Binding-site contacts:
Ligand atom C12 contacts residue NAP1 of chain 1.R at 3.4 Å.
Ligand atom C2 contacts residue ALA121 of chain 1.D at 4.0 Å (hydrophobic).
Ligand atom C13 contacts residue PHE230 of chain 1.D at 3.9 Å (hydrophobic).
Ligand atom C11 contacts residue NAP1 of chain 1.R at 3.6 Å.
Ligand atom CL1 contacts residue NAP1 of chain 1.R at 3.5 Å.
Ligand atom C5 contacts residue SER223 of chain 1.D at 4.0 Å.
Ligand atom C2 contacts residue SER223 of chain 1.D at 3.4 Å.
Ligand atom C1 contacts residue SER223 of chain 1.D at 3.3 Å.
Ligand atom C5 contacts residue MET186 of chain 1.D at 3.9 Å (hydrophobic).
Ligand atom O2 contacts residue NAP1 of chain 1.R at 2.7 Å (h-bond).
Ligand atom C3 contacts residue ALA121 of chain 1.D at 3.7 Å (hydrophobic).
Ligand atom O2 contacts residue LYS190 of chain 1.D at 4.0 Å.
Ligand atom O1 contacts residue NAP1 of chain 1.R at 3.3 Å.
Ligand atom C9 contacts residue NAP1 of chain 1.R at 3.4 Å.
Ligand atom C3 contacts residue SER223 of chain 1.D at 3.9 Å.
Ligand atom C9 contacts residue ALA224 of chain 1.D at 3.8 Å (hydrophobic).
Ligand atom C11 contacts residue TYR173 of chain 1.D at 3.8 Å (hydrophobic).
Ligand atom C5 contacts residue VAL227 of chain 1.D at 4.0 Å (hydrophobic).
Ligand atom C7 contacts residue NAP1 of chain 1.R at 4.0 Å.
Ligand atom N1 contacts residue ALA121 of chain 1.D at 3.3 Å (h-bond).
Ligand atom O2 contacts residue TYR183 of chain 1.D at 2.5 Å (h-bond).
Ligand atom BR1 contacts residue ALA123 of chain 1.D at 3.3 Å.
Ligand atom C3 contacts residue MET186 of chain 1.D at 3.6 Å (hydrophobic).
Ligand atom C11 contacts residue TYR183 of chain 1.D at 3.4 Å (hydrophobic).
Ligand atom C10 contacts residue NAP1 of chain 1.R at 3.5 Å.
Ligand atom CL1 contacts residue TYR173 of chain 1.D at 3.2 Å.
Ligand atom C13 contacts residue NAP1 of chain 1.R at 3.1 Å.
Ligand atom C5 contacts residue LEU128 of chain 1.D at 4.0 Å (hydrophobic).
Ligand atom C7 contacts residue SER223 of chain 1.D at 3.7 Å.
Ligand atom N1 contacts residue SER223 of chain 1.D at 3.4 Å (h-bond).
Ligand atom C1 contacts residue NAP1 of chain 1.R at 3.7 Å.
Ligand atom C8 contacts residue NAP1 of chain 1.R at 3.4 Å.
Ligand atom N1 contacts residue NAP1 of chain 1.R at 3.3 Å.
Ligand atom BR1 contacts residue LEU128 of chain 1.D at 3.6 Å.
Ligand atom C1 contacts residue ALA121 of chain 1.D at 3.4 Å (hydrophobic).
Ligand atom C6 contacts residue VAL227 of chain 1.D at 3.7 Å (hydrophobic).
Ligand atom C4 contacts residue MET186 of chain 1.D at 3.5 Å (hydrophobic).
Ligand atom C6 contacts residue SER223 of chain 1.D at 3.8 Å.
Ligand atom C10 contacts residue TYR183 of chain 1.D at 3.4 Å (hydrophobic).
Ligand atom O1 contacts residue SER223 of chain 1.D at 3.9 Å.

This protein binds this small molecule.
Small molecule (SMILES): N#Cc1cc(Br)ccc1Oc1ccc(Cl)cc1O

Sequence of chain 1.D:
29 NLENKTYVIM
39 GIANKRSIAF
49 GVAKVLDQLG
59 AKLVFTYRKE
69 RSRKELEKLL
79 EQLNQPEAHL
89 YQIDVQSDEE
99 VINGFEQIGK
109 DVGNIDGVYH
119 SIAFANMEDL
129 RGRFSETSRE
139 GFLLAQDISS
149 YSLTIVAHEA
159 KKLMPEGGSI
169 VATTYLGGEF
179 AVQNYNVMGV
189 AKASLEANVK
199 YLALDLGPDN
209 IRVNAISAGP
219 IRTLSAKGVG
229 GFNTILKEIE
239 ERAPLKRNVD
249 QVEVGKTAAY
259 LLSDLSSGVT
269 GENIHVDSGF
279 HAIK